Sequence of chain 1.D:
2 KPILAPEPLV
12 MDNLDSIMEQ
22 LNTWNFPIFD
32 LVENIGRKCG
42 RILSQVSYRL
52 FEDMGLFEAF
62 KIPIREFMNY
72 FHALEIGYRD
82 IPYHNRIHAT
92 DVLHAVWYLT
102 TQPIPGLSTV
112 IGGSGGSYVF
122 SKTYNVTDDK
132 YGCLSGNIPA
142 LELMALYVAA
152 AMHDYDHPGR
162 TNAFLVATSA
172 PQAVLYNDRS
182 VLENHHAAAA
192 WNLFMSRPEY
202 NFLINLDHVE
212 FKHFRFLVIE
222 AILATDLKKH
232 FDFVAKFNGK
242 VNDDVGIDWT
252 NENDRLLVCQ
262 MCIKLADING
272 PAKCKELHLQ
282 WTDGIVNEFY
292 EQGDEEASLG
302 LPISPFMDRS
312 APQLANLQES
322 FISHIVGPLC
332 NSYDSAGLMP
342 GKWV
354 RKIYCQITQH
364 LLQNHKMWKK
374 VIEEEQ

The protein below binds the small molecule below.
Small molecule (SMILES): COc1cc2c(cc1OC)-c1c/c(=N\c3c(C)cc(C)cc3C)n(C)c(=O)n1CC2

Binding-site contacts:
Ligand atom C17 contacts residue PHE322 of chain 1.D at 4.1 Å (hydrophobic).
Ligand atom C10 contacts residue LEU228 of chain 1.D at 4.1 Å (hydrophobic).
Ligand atom C29 contacts residue PHE322 of chain 1.D at 4.0 Å (hydrophobic).
Ligand atom C11 contacts residue PHE290 of chain 1.D at 4.0 Å (hydrophobic).
Ligand atom C17 contacts residue TYR84 of chain 1.D at 4.0 Å (hydrophobic).
Ligand atom C15 contacts residue PHE322 of chain 1.D at 3.4 Å (hydrophobic).
Ligand atom C25 contacts residue THR162 of chain 1.D at 3.9 Å.
Ligand atom C02 contacts residue PHE322 of chain 1.D at 4.1 Å (hydrophobic).
Ligand atom C14 contacts residue PHE322 of chain 1.D at 3.6 Å (hydrophobic).
Ligand atom N21 contacts residue LEU228 of chain 1.D at 4.0 Å.
Ligand atom C16 contacts residue PHE322 of chain 1.D at 3.6 Å (hydrophobic).
Ligand atom C29 contacts residue LEU318 of chain 1.D at 3.6 Å (hydrophobic).
Ligand atom C11 contacts residue PHE322 of chain 1.D at 3.8 Å (hydrophobic).
Ligand atom C08 contacts residue LEU228 of chain 1.D at 4.1 Å (hydrophobic).
Ligand atom O26 contacts residue PHE322 of chain 1.D at 4.1 Å.
Ligand atom C03 contacts residue LEU318 of chain 1.D at 3.7 Å (hydrophobic).
Ligand atom C13 contacts residue PHE322 of chain 1.D at 3.7 Å (hydrophobic).
Ligand atom C04 contacts residue LEU318 of chain 1.D at 4.0 Å (hydrophobic).
Ligand atom C12 contacts residue LEU228 of chain 1.D at 4.1 Å (hydrophobic).
Ligand atom C12 contacts residue PHE322 of chain 1.D at 4.1 Å (hydrophobic).
Ligand atom N24 contacts residue LEU228 of chain 1.D at 4.0 Å.
Ligand atom N21 contacts residue PHE290 of chain 1.D at 3.6 Å.
Ligand atom C06 contacts residue PHE322 of chain 1.D at 4.1 Å (hydrophobic).
Ligand atom C22 contacts residue LEU228 of chain 1.D at 4.0 Å (hydrophobic).
Ligand atom C29 contacts residue GLN319 of chain 1.D at 3.9 Å.
Ligand atom C01 contacts residue PHE322 of chain 1.D at 3.6 Å (hydrophobic).
Ligand atom C07 contacts residue PHE322 of chain 1.D at 3.9 Å (hydrophobic).
Ligand atom C01 contacts residue SER321 of chain 1.D at 3.3 Å.
Ligand atom C27 contacts residue TYR84 of chain 1.D at 3.5 Å (hydrophobic).
Ligand atom O23 contacts residue THR162 of chain 1.D at 3.8 Å.
Ligand atom C20 contacts residue ILE286 of chain 1.D at 3.8 Å (hydrophobic).
Ligand atom O28 contacts residue GLN319 of chain 1.D at 4.0 Å.
Ligand atom C22 contacts residue PHE290 of chain 1.D at 4.0 Å (hydrophobic).
Ligand atom C18 contacts residue ILE286 of chain 1.D at 4.1 Å (hydrophobic).
Ligand atom C07 contacts residue ILE326 of chain 1.D at 4.0 Å (hydrophobic).
Ligand atom C12 contacts residue PHE290 of chain 1.D at 3.6 Å (hydrophobic).
Ligand atom C30 contacts residue LEU318 of chain 1.D at 3.6 Å (hydrophobic).
Ligand atom C18 contacts residue PHE322 of chain 1.D at 3.9 Å (hydrophobic).
Ligand atom O28 contacts residue PHE322 of chain 1.D at 3.3 Å.
Ligand atom C30 contacts residue PHE290 of chain 1.D at 4.0 Å (hydrophobic).